Sequence of chain 1.A:
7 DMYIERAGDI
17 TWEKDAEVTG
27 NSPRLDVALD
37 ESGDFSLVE

Sequence of chain 1.B:
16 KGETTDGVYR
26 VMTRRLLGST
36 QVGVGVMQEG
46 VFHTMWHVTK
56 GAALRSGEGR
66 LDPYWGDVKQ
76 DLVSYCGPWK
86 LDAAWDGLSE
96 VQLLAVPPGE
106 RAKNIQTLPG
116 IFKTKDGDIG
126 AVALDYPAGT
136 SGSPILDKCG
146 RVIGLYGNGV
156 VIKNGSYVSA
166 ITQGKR

A protein and the small-molecule ligand that binds it are described below.
Small molecule (SMILES): N=C(N)c1ccc(CNC(=O)[C@H](CCCN=C(N)N)NC(=O)[C@H](CCCN=C(N)N)NC(=O)[C@H](CCCN=C(N)N)NC(=O)Cc2ccc(CN=C(N)N)cc2)cc1

Binding-site contacts:
Ligand atom N3 contacts residue ASP130 of chain 1.B at 2.9 Å (salt-bridge).
Ligand atom NH2 contacts residue ASP130 of chain 1.B at 2.5 Å (salt-bridge).
Ligand atom C contacts residue SER136 of chain 1.B at 2.9 Å.
Ligand atom N3 contacts residue TYR131 of chain 1.B at 3.4 Å (h-bond).
Ligand atom N contacts residue SER136 of chain 1.B at 3.2 Å (h-bond).
Ligand atom CA contacts residue SER136 of chain 1.B at 3.3 Å.
Ligand atom C18 contacts residue VAL37 of chain 1.B at 3.1 Å (hydrophobic).
Ligand atom O contacts residue SER136 of chain 1.B at 3.1 Å (h-bond).
Ligand atom N contacts residue GLY152 of chain 1.B at 3.2 Å (h-bond).
Ligand atom C contacts residue GLY134 of chain 1.B at 3.4 Å.
Ligand atom C contacts residue TYR162 of chain 1.B at 3.1 Å (hydrophobic).
Ligand atom NH2 contacts residue PHE41 of chain 1.A at 2.8 Å (h-bond).
Ligand atom N23 contacts residue SER136 of chain 1.B at 3.1 Å (h-bond).
Ligand atom NH1 contacts residue GLY39 of chain 1.A at 2.9 Å (h-bond).
Ligand atom CZ contacts residue TYR162 of chain 1.B at 3.5 Å (hydrophobic).
Ligand atom O contacts residue TYR162 of chain 1.B at 2.3 Å (h-bond).
Ligand atom CD contacts residue TYR131 of chain 1.B at 3.1 Å (hydrophobic).
Ligand atom CZ contacts residue ASP40 of chain 1.A at 3.1 Å.
Ligand atom C16 contacts residue HIS52 of chain 1.B at 3.5 Å.
Ligand atom NE contacts residue ASN153 of chain 1.B at 3.1 Å (h-bond).
Ligand atom O contacts residue GLY134 of chain 1.B at 2.5 Å (h-bond).
Ligand atom C10 contacts residue ASP130 of chain 1.B at 3.5 Å.
Ligand atom NH1 contacts residue ASP40 of chain 1.A at 3.5 Å (salt-bridge).
Ligand atom NH1 contacts residue SER38 of chain 1.A at 3.3 Å (h-bond).
Ligand atom CZ contacts residue PHE41 of chain 1.A at 3.5 Å (hydrophobic).
Ligand atom NH1 contacts residue TYR162 of chain 1.B at 3.2 Å.
Ligand atom NE contacts residue ASP40 of chain 1.A at 2.7 Å (salt-bridge).
Ligand atom CB contacts residue GLY154 of chain 1.B at 3.3 Å.
Ligand atom O contacts residue ALA133 of chain 1.B at 3.4 Å.
Ligand atom NH2 contacts residue TYR162 of chain 1.B at 3.5 Å.
Ligand atom N23 contacts residue HIS52 of chain 1.B at 3.5 Å (h-bond).
Ligand atom NH2 contacts residue ASP40 of chain 1.A at 3.4 Å.
Ligand atom NH2 contacts residue HIS52 of chain 1.B at 3.5 Å.
Ligand atom CA contacts residue GLY152 of chain 1.B at 3.2 Å.
Ligand atom CD contacts residue ASP40 of chain 1.A at 3.2 Å.
Ligand atom NH2 contacts residue TYR131 of chain 1.B at 3.0 Å (h-bond).
Ligand atom O contacts residue THR135 of chain 1.B at 3.1 Å (h-bond).
Ligand atom CB contacts residue SER136 of chain 1.B at 3.3 Å.
Ligand atom O contacts residue GLY154 of chain 1.B at 3.1 Å (h-bond).
Ligand atom O1 contacts residue TYR162 of chain 1.B at 3.5 Å.